Sequence of chain 1.A:
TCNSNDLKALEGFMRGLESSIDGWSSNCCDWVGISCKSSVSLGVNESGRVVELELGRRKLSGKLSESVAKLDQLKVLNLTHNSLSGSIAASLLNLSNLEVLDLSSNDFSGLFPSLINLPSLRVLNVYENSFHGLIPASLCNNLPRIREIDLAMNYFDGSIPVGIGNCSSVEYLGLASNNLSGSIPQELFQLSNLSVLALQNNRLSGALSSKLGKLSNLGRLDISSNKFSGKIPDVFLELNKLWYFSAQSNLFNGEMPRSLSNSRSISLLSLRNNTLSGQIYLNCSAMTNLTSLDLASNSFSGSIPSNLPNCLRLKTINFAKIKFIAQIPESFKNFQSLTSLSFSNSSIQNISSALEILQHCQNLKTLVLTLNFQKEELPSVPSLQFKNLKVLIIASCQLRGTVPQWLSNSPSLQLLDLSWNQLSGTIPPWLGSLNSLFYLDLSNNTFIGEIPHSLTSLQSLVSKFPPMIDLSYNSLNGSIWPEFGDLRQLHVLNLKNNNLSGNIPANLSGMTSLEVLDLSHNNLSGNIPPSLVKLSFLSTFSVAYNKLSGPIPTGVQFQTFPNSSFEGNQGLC

Binding-site contacts:
Ligand atom C6 contacts residue SER282 of chain 1.A at 4.3 Å.
Ligand atom O7 contacts residue ASN255 of chain 1.A at 4.4 Å.
Ligand atom C8 contacts residue SER280 of chain 1.A at 3.9 Å.
Ligand atom O6 contacts residue TRP258 of chain 1.A at 4.3 Å.
Ligand atom C2 contacts residue ASN304 of chain 1.A at 2.2 Å.
Ligand atom C1 contacts residue TRP258 of chain 1.A at 4.5 Å (hydrophobic).
Ligand atom C8 contacts residue ARG279 of chain 1.A at 3.9 Å.
Ligand atom O5 contacts residue SER282 of chain 1.A at 3.5 Å.
Ligand atom C1 contacts residue SER280 of chain 1.A at 3.9 Å.
Ligand atom C2 contacts residue TRP258 of chain 1.A at 4.2 Å (hydrophobic).
Ligand atom O5 contacts residue SER280 of chain 1.A at 4.2 Å.
Ligand atom O3 contacts residue TRP258 of chain 1.A at 4.5 Å.
Ligand atom C4 contacts residue ASN304 of chain 1.A at 4.1 Å.
Ligand atom C5 contacts residue ASN304 of chain 1.A at 3.6 Å.
Ligand atom C3 contacts residue TRP258 of chain 1.A at 4.4 Å (hydrophobic).
Ligand atom C1 contacts residue ASN304 of chain 1.A at 1.4 Å.
Ligand atom O6 contacts residue SER282 of chain 1.A at 3.1 Å (h-bond).
Ligand atom O5 contacts residue ASN304 of chain 1.A at 2.4 Å (h-bond).
Ligand atom N2 contacts residue SER280 of chain 1.A at 4.3 Å.
Ligand atom N2 contacts residue ASN304 of chain 1.A at 2.6 Å (h-bond).
Ligand atom C6 contacts residue TRP258 of chain 1.A at 4.2 Å (hydrophobic).
Ligand atom C5 contacts residue TRP258 of chain 1.A at 4.3 Å (hydrophobic).
Ligand atom C3 contacts residue ASN304 of chain 1.A at 3.6 Å.
Ligand atom C1 contacts residue SER282 of chain 1.A at 4.4 Å.
Ligand atom C8 contacts residue ASN304 of chain 1.A at 4.1 Å.
Ligand atom C7 contacts residue ASN304 of chain 1.A at 3.3 Å.
Ligand atom C2 contacts residue SER280 of chain 1.A at 3.9 Å.
Ligand atom O7 contacts residue LYS256 of chain 1.A at 4.3 Å.
Ligand atom O7 contacts residue SER280 of chain 1.A at 3.2 Å.
Ligand atom O7 contacts residue ASN304 of chain 1.A at 3.9 Å.
Ligand atom O5 contacts residue TRP258 of chain 1.A at 3.8 Å.
Ligand atom C7 contacts residue SER280 of chain 1.A at 3.8 Å.
Ligand atom C4 contacts residue TRP258 of chain 1.A at 4.0 Å (hydrophobic).

The small molecule below binds the protein below.
Small molecule (SMILES): CC(=O)N[C@@H]1[C@@H](O)[C@H](O)[C@@H](CO)O[C@H]1O